Sequence of chain 1.A:
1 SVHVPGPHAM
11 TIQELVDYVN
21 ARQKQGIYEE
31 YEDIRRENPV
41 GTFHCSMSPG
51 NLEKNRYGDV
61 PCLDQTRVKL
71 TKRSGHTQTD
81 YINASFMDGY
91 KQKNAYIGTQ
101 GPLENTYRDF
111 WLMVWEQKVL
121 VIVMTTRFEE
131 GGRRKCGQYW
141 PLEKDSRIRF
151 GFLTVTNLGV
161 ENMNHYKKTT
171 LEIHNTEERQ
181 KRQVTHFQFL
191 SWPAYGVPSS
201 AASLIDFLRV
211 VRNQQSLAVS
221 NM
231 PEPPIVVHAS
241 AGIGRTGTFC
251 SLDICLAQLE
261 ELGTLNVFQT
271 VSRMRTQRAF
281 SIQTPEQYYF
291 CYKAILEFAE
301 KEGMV

This protein binds this small molecule.
Small molecule (SMILES): CC(C)C[C@H](NC(=O)[C@H](CO)NC(=O)[C@H](Cc1ccc(OP(=O)(O)O)cc1)NC(=O)[C@@H](NC(=O)[C@H](CCC(N)=O)NC(=O)[C@@H](N)CO)C(C)C)C(=O)N[C@H](C=O)CC(=O)O

Binding-site contacts:
Ligand atom O3P contacts residue ARG245 of chain 1.A at 2.9 Å (salt-bridge).
Ligand atom O1P contacts residue ARG245 of chain 1.A at 2.7 Å (salt-bridge).
Ligand atom O contacts residue TYR195 of chain 1.A at 3.1 Å (h-bond).
Ligand atom CB contacts residue ASP59 of chain 1.A at 3.5 Å.
Ligand atom CB contacts residue TYR57 of chain 1.A at 3.6 Å (hydrophobic).
Ligand atom O2P contacts residue GLY242 of chain 1.A at 3.2 Å (h-bond).
Ligand atom O2P contacts residue GLY244 of chain 1.A at 2.6 Å (h-bond).
Ligand atom CA contacts residue ASP59 of chain 1.A at 3.7 Å.
Ligand atom C contacts residue TYR57 of chain 1.A at 3.5 Å (hydrophobic).
Ligand atom P contacts residue GLY244 of chain 1.A at 3.6 Å.
Ligand atom O3P contacts residue ALA239 of chain 1.A at 3.2 Å.
Ligand atom CD1 contacts residue TYR57 of chain 1.A at 3.5 Å (hydrophobic).
Ligand atom CA contacts residue ASP59 of chain 1.A at 3.6 Å.
Ligand atom O2P contacts residue ALA241 of chain 1.A at 3.5 Å.
Ligand atom O1P contacts residue ALA239 of chain 1.A at 3.4 Å.
Ligand atom C contacts residue ASP59 of chain 1.A at 3.6 Å.
Ligand atom O3P contacts residue ALA241 of chain 1.A at 2.9 Å (h-bond).
Ligand atom CG2 contacts residue ASP59 of chain 1.A at 3.3 Å.
Ligand atom CG contacts residue ALA241 of chain 1.A at 3.6 Å (hydrophobic).
Ligand atom CD2 contacts residue ALA241 of chain 1.A at 3.5 Å (hydrophobic).
Ligand atom O2P contacts residue ILE243 of chain 1.A at 2.8 Å (h-bond).
Ligand atom CE1 contacts residue TYR195 of chain 1.A at 3.6 Å (hydrophobic).
Ligand atom P contacts residue ALA239 of chain 1.A at 3.7 Å.
Ligand atom CE2 contacts residue GLN283 of chain 1.A at 3.5 Å.
Ligand atom N contacts residue ASP59 of chain 1.A at 2.8 Å (salt-bridge).
Ligand atom O contacts residue TYR57 of chain 1.A at 3.5 Å.
Ligand atom OG contacts residue ASP59 of chain 1.A at 3.3 Å (salt-bridge).
Ligand atom CE2 contacts residue ALA241 of chain 1.A at 3.6 Å (hydrophobic).
Ligand atom CB contacts residue VAL60 of chain 1.A at 3.6 Å (hydrophobic).
Ligand atom O contacts residue TYR57 of chain 1.A at 3.3 Å.
Ligand atom CB contacts residue ASP59 of chain 1.A at 3.4 Å.
Ligand atom CZ contacts residue ALA241 of chain 1.A at 3.6 Å (hydrophobic).
Ligand atom O1P contacts residue GLY244 of chain 1.A at 3.5 Å.
Ligand atom CD1 contacts residue ALA241 of chain 1.A at 3.6 Å (hydrophobic).
Ligand atom N contacts residue TYR57 of chain 1.A at 3.6 Å.
Ligand atom N contacts residue ASP59 of chain 1.A at 3.0 Å (salt-bridge).
Ligand atom CE1 contacts residue ALA241 of chain 1.A at 3.6 Å (hydrophobic).
Ligand atom O3P contacts residue SER240 of chain 1.A at 2.6 Å (h-bond).
Ligand atom CB contacts residue ARG56 of chain 1.A at 3.5 Å.
Ligand atom O contacts residue GLY58 of chain 1.A at 2.9 Å (h-bond).